Binding-site contacts:
Ligand atom C1 contacts residue ARG388 of chain 1.C at 4.4 Å.
Ligand atom C7 contacts residue ARG388 of chain 1.C at 3.8 Å.
Ligand atom O7 contacts residue THR389 of chain 1.C at 3.8 Å.
Ligand atom C4 contacts residue ASN414 of chain 1.C at 4.2 Å.
Ligand atom O6 contacts residue ASN414 of chain 1.C at 4.5 Å.
Ligand atom O5 contacts residue ASN414 of chain 1.C at 2.4 Å (h-bond).
Ligand atom C3 contacts residue ASN414 of chain 1.C at 3.8 Å.
Ligand atom C7 contacts residue THR389 of chain 1.C at 4.1 Å.
Ligand atom C2 contacts residue ASN414 of chain 1.C at 2.5 Å.
Ligand atom N2 contacts residue ARG388 of chain 1.C at 3.6 Å (salt-bridge).
Ligand atom C5 contacts residue ASN414 of chain 1.C at 3.7 Å.
Ligand atom O7 contacts residue LEU326 of chain 1.C at 4.0 Å.
Ligand atom C7 contacts residue ASN414 of chain 1.C at 4.0 Å.
Ligand atom N2 contacts residue ASN414 of chain 1.C at 2.9 Å (h-bond).
Ligand atom C8 contacts residue THR389 of chain 1.C at 4.0 Å.
Ligand atom C2 contacts residue ARG388 of chain 1.C at 4.4 Å.
Ligand atom C1 contacts residue ASN414 of chain 1.C at 1.4 Å.
Ligand atom C8 contacts residue ARG388 of chain 1.C at 3.6 Å.

Sequence of chain 1.C:
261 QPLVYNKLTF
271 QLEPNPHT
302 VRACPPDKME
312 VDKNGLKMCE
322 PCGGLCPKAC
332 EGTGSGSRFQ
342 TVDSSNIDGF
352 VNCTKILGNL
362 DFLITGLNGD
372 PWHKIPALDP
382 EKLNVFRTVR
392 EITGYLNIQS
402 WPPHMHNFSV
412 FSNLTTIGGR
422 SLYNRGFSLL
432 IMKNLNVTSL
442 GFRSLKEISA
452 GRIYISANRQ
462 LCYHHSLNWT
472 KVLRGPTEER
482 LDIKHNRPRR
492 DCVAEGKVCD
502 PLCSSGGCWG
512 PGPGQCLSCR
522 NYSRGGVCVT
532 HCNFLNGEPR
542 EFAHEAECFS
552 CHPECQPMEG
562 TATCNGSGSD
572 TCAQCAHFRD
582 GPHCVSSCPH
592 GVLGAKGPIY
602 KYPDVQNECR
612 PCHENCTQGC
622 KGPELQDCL

This small molecule binds to this protein.
Small molecule (SMILES): CC(=O)N[C@@H]1[C@@H](O)[C@H](O)[C@@H](CO)O[C@H]1O